Sequence of chain 1.W:
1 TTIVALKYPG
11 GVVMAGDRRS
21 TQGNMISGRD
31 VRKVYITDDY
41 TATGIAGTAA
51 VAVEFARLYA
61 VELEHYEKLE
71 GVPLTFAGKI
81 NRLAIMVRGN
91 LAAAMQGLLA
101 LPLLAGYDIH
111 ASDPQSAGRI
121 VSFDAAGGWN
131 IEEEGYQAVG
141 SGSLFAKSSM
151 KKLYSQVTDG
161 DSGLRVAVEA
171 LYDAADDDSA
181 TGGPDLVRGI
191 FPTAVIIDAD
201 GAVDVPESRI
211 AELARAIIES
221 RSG

Sequence of chain 1.X:
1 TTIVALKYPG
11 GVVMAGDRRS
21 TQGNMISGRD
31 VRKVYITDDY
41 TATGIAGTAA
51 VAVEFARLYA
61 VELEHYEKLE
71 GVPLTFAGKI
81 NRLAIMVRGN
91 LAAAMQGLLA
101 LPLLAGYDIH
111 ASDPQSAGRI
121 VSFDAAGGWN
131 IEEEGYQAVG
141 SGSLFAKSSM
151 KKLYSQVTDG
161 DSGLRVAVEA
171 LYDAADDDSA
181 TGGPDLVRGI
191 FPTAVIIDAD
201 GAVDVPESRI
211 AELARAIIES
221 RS

The protein below binds the small molecule below.
Small molecule (SMILES): CCN(CC)C(=O)C[C@H](NC(=O)/C=C/c1ccccc1)C(=O)N[C@@H](Cc1ccc(F)cc1)C(=O)NCc1cccc2ccccc12

Binding-site contacts:
Ligand atom C32 contacts residue SER122 of chain 1.X at 3.3 Å.
Ligand atom O35 contacts residue GLN22 of chain 1.W at 2.9 Å (h-bond).
Ligand atom C02 contacts residue THR21 of chain 1.W at 3.6 Å.
Ligand atom C16 contacts residue ALA49 of chain 1.W at 3.5 Å (hydrophobic).
Ligand atom C29 contacts residue SER20 of chain 1.W at 3.7 Å.
Ligand atom C10 contacts residue ILE45 of chain 1.W at 3.3 Å (hydrophobic).
Ligand atom C12 contacts residue VAL31 of chain 1.W at 3.6 Å (hydrophobic).
Ligand atom C16 contacts residue VAL31 of chain 1.W at 3.4 Å (hydrophobic).
Ligand atom C04 contacts residue GLY47 of chain 1.W at 3.6 Å.
Ligand atom C14 contacts residue VAL31 of chain 1.W at 3.6 Å (hydrophobic).
Ligand atom C17 contacts residue VAL31 of chain 1.W at 3.5 Å (hydrophobic).
Ligand atom O46 contacts residue GLN22 of chain 1.W at 3.2 Å.
Ligand atom N06 contacts residue GLY47 of chain 1.W at 3.0 Å (h-bond).
Ligand atom C45 contacts residue ALA126 of chain 1.X at 3.7 Å (hydrophobic).
Ligand atom C28 contacts residue ASP124 of chain 1.X at 3.3 Å.
Ligand atom C17 contacts residue ALA49 of chain 1.W at 3.6 Å (hydrophobic).
Ligand atom C33 contacts residue ASP124 of chain 1.X at 3.4 Å.
Ligand atom C10 contacts residue ALA52 of chain 1.W at 3.5 Å (hydrophobic).
Ligand atom C29 contacts residue SER27 of chain 1.W at 3.5 Å.
Ligand atom C07 contacts residue THR1 of chain 1.W at 3.0 Å.
Ligand atom N03 contacts residue THR21 of chain 1.W at 2.8 Å (h-bond).
Ligand atom C34 contacts residue TRP129 of chain 1.X at 3.5 Å (hydrophobic).
Ligand atom C14 contacts residue ALA49 of chain 1.W at 3.5 Å (hydrophobic).
Ligand atom O18 contacts residue SER20 of chain 1.W at 3.4 Å.
Ligand atom C10 contacts residue LYS33 of chain 1.W at 3.7 Å.
Ligand atom C09 contacts residue ILE45 of chain 1.W at 3.3 Å (hydrophobic).
Ligand atom C27 contacts residue ASP124 of chain 1.X at 3.7 Å.
Ligand atom O01 contacts residue ALA49 of chain 1.W at 3.0 Å (h-bond).
Ligand atom O35 contacts residue SER27 of chain 1.W at 2.6 Å (h-bond).
Ligand atom C43 contacts residue MET95 of chain 1.X at 3.5 Å (hydrophobic).
Ligand atom O18 contacts residue THR21 of chain 1.W at 3.0 Å (h-bond).
Ligand atom N36 contacts residue ASP124 of chain 1.X at 2.9 Å (salt-bridge).
Ligand atom C13 contacts residue VAL31 of chain 1.W at 3.6 Å (hydrophobic).
Ligand atom C15 contacts residue ALA49 of chain 1.W at 3.5 Å (hydrophobic).
Ligand atom O35 contacts residue SER20 of chain 1.W at 3.6 Å.
Ligand atom C22 contacts residue THR48 of chain 1.W at 3.3 Å.
Ligand atom C27 contacts residue THR21 of chain 1.W at 3.5 Å.
Ligand atom O01 contacts residue THR48 of chain 1.W at 3.7 Å.
Ligand atom C15 contacts residue VAL31 of chain 1.W at 3.5 Å (hydrophobic).
Ligand atom C15 contacts residue SER20 of chain 1.W at 3.6 Å.